Sequence of chain 4.E:
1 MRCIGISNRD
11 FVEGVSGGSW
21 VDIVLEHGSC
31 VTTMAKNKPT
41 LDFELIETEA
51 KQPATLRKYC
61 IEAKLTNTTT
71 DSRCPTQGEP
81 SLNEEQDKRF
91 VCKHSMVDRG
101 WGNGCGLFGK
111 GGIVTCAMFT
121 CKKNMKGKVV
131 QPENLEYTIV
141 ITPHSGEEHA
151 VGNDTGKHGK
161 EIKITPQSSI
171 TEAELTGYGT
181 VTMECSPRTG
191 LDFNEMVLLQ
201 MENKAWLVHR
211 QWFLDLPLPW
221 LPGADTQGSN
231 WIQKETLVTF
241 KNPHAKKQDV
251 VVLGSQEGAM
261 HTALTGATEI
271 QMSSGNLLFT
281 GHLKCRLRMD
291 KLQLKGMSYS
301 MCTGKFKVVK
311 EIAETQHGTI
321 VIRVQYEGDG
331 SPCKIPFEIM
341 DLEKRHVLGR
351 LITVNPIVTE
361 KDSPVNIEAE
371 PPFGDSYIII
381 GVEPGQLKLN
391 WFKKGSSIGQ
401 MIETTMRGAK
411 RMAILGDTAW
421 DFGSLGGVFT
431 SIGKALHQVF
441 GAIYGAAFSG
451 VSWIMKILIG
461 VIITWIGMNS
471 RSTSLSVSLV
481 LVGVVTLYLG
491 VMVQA

This protein binds this small molecule.
Small molecule (SMILES): CC(=O)N[C@H]1[C@H](O[C@H]2[C@H](O)[C@@H](NC(C)=O)CO[C@@H]2CO)O[C@H](CO)[C@@H](O)[C@@H]1O

Sequence of chain 4.C:
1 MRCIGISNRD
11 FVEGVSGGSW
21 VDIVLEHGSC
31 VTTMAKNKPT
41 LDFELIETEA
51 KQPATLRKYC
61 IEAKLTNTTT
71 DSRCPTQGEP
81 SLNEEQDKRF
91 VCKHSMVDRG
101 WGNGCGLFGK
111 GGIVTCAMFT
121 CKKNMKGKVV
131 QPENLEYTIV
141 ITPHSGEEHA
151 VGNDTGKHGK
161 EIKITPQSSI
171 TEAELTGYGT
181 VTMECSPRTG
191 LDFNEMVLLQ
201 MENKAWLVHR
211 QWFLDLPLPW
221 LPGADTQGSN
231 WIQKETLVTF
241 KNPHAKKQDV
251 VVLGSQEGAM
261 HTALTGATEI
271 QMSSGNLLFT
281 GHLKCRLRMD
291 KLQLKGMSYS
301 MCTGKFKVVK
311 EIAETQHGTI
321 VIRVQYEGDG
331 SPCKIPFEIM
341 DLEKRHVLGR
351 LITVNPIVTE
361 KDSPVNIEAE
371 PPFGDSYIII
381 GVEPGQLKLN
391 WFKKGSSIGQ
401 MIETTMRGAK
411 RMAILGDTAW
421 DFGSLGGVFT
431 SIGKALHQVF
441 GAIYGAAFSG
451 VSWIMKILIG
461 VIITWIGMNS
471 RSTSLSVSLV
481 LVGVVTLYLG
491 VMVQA

Binding-site contacts:
Ligand atom C5 contacts residue ASN153 of chain 4.C at 3.6 Å.
Ligand atom C8 contacts residue HIS149 of chain 4.C at 3.5 Å.
Ligand atom C5 contacts residue HIS149 of chain 4.C at 3.6 Å.
Ligand atom N2 contacts residue ASN153 of chain 4.C at 3.2 Å (h-bond).
Ligand atom O5 contacts residue HIS158 of chain 4.C at 3.2 Å.
Ligand atom C1 contacts residue HIS149 of chain 4.C at 3.7 Å.
Ligand atom C7 contacts residue GLY102 of chain 4.E at 4.0 Å.
Ligand atom O7 contacts residue TRP101 of chain 4.E at 3.4 Å (h-bond).
Ligand atom O6 contacts residue HIS158 of chain 4.C at 3.4 Å.
Ligand atom C5 contacts residue GLY156 of chain 4.C at 4.0 Å.
Ligand atom C7 contacts residue ASN153 of chain 4.C at 3.6 Å.
Ligand atom C5 contacts residue HIS158 of chain 4.C at 4.2 Å.
Ligand atom C1 contacts residue ASN153 of chain 4.C at 1.4 Å.
Ligand atom C6 contacts residue GLY156 of chain 4.C at 3.8 Å.
Ligand atom O6 contacts residue HIS149 of chain 4.C at 3.6 Å.
Ligand atom C1 contacts residue THR155 of chain 4.C at 3.7 Å.
Ligand atom O3 contacts residue HIS149 of chain 4.C at 4.2 Å.
Ligand atom O5 contacts residue HIS149 of chain 4.C at 3.8 Å.
Ligand atom O5 contacts residue ASN153 of chain 4.C at 2.2 Å (h-bond).
Ligand atom C1 contacts residue HIS158 of chain 4.C at 4.1 Å.
Ligand atom O7 contacts residue ASN103 of chain 4.E at 4.5 Å.
Ligand atom C4 contacts residue ASN153 of chain 4.C at 4.2 Å.
Ligand atom O7 contacts residue ASN153 of chain 4.C at 4.0 Å.
Ligand atom O5 contacts residue GLY156 of chain 4.C at 3.9 Å.
Ligand atom O7 contacts residue GLY102 of chain 4.E at 3.0 Å (h-bond).
Ligand atom C4 contacts residue HIS149 of chain 4.C at 3.7 Å.
Ligand atom C8 contacts residue ASN153 of chain 4.C at 3.9 Å.
Ligand atom O5 contacts residue THR155 of chain 4.C at 3.8 Å.
Ligand atom C3 contacts residue HIS149 of chain 4.C at 4.3 Å.
Ligand atom C8 contacts residue ALA150 of chain 4.C at 4.5 Å (hydrophobic).
Ligand atom C6 contacts residue HIS158 of chain 4.C at 3.9 Å.
Ligand atom C8 contacts residue TRP101 of chain 4.E at 4.4 Å (hydrophobic).
Ligand atom C2 contacts residue HIS149 of chain 4.C at 3.6 Å.
Ligand atom C3 contacts residue ASN153 of chain 4.C at 3.9 Å.
Ligand atom C2 contacts residue ASN153 of chain 4.C at 2.6 Å.
Ligand atom C6 contacts residue HIS149 of chain 4.C at 4.1 Å.
Ligand atom C7 contacts residue TRP101 of chain 4.E at 4.3 Å (hydrophobic).